Binding-site contacts:
Ligand atom N1 contacts residue HIS71 of chain 3.A at 4.5 Å.
Ligand atom C5 contacts residue MN1 of chain 3.B at 3.2 Å.
Ligand atom N4 contacts residue HIS168 of chain 21.A at 3.4 Å (h-bond).
Ligand atom N2 contacts residue GLU171 of chain 21.A at 3.6 Å.
Ligand atom N4 contacts residue HIS72 of chain 3.A at 4.4 Å.
Ligand atom N2 contacts residue MN1 of chain 3.C at 4.4 Å.
Ligand atom N4 contacts residue HIS71 of chain 3.A at 3.1 Å (h-bond).
Ligand atom C5 contacts residue HIS168 of chain 21.A at 3.8 Å.
Ligand atom N4 contacts residue LEU105 of chain 21.A at 4.1 Å.
Ligand atom C5 contacts residue HIS167 of chain 21.A at 3.4 Å.
Ligand atom N2 contacts residue HIS72 of chain 3.A at 4.1 Å.
Ligand atom C3 contacts residue MN1 of chain 3.C at 3.2 Å.
Ligand atom C5 contacts residue MN1 of chain 3.C at 3.2 Å.
Ligand atom C3 contacts residue MN1 of chain 3.B at 4.4 Å.
Ligand atom C5 contacts residue HIS71 of chain 3.A at 3.1 Å.
Ligand atom N1 contacts residue GLU171 of chain 21.A at 3.1 Å (salt-bridge).
Ligand atom N1 contacts residue MN1 of chain 3.B at 2.3 Å.
Ligand atom N1 contacts residue HIS167 of chain 21.A at 3.2 Å (h-bond).
Ligand atom C3 contacts residue HIS168 of chain 21.A at 4.2 Å.
Ligand atom N4 contacts residue MN1 of chain 3.B at 4.4 Å.
Ligand atom N1 contacts residue HIS72 of chain 3.A at 3.2 Å (h-bond).
Ligand atom N2 contacts residue LEU105 of chain 21.A at 4.0 Å.
Ligand atom C3 contacts residue GLU75 of chain 3.A at 3.8 Å.
Ligand atom N1 contacts residue MN1 of chain 3.C at 4.4 Å.
Ligand atom C3 contacts residue LEU105 of chain 21.A at 3.8 Å (hydrophobic).
Ligand atom C3 contacts residue HIS71 of chain 3.A at 4.4 Å.
Ligand atom N4 contacts residue MN1 of chain 3.C at 2.2 Å.
Ligand atom C5 contacts residue GLU75 of chain 3.A at 4.2 Å.
Ligand atom C5 contacts residue LEU105 of chain 21.A at 4.5 Å (hydrophobic).
Ligand atom C5 contacts residue HIS72 of chain 3.A at 3.7 Å.
Ligand atom N2 contacts residue MN1 of chain 3.B at 3.2 Å.
Ligand atom C3 contacts residue ARG119 of chain 16.A at 4.5 Å.
Ligand atom N1 contacts residue LEU105 of chain 21.A at 4.2 Å.
Ligand atom N4 contacts residue GLU75 of chain 3.A at 3.3 Å (salt-bridge).
Ligand atom C5 contacts residue GLU171 of chain 21.A at 4.1 Å.

Sequence of chain 21.A:
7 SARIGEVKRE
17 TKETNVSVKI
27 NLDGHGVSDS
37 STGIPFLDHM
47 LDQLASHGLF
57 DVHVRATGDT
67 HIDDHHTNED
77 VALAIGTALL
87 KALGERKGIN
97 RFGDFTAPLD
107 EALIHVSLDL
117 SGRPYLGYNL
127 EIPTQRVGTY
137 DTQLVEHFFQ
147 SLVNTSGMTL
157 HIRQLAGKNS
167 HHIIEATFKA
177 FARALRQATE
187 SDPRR

Sequence of chain 16.A:
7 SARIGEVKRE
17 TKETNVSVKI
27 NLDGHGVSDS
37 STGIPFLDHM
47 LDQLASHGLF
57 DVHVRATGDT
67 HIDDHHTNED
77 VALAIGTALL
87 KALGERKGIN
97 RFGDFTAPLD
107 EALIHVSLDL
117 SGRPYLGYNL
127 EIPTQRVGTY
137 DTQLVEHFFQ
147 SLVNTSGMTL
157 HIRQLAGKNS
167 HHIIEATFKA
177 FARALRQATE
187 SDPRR

Sequence of chain 3.A:
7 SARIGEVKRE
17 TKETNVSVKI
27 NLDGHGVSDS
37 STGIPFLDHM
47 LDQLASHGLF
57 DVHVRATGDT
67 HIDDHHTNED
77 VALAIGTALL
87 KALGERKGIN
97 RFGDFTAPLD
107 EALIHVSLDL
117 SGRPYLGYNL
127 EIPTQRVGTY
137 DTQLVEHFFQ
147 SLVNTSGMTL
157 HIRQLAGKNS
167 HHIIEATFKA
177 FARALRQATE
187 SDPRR

The small molecule below binds the protein below.
Small molecule (SMILES): c1nnc[nH]1